Sequence of chain 9.E:
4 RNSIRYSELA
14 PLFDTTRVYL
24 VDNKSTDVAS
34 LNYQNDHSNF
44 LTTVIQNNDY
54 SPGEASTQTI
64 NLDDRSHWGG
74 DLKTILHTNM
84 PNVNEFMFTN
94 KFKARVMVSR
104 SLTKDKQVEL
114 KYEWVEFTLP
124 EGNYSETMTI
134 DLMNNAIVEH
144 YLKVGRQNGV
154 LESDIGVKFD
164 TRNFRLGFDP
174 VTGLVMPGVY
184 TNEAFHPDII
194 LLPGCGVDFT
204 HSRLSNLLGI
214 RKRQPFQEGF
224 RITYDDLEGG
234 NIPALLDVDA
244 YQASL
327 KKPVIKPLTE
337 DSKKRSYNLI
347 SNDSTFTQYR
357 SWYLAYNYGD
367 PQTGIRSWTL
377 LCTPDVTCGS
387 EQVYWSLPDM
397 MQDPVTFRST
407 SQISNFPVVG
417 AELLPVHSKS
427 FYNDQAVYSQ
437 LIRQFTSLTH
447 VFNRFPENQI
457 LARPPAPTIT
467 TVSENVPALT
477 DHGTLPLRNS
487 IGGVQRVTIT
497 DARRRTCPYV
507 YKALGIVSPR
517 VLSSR

Binding-site contacts:
Ligand atom CZ contacts residue ASP172 of chain 9.A at 3.8 Å.
Ligand atom O contacts residue ARG149 of chain 9.E at 2.6 Å (salt-bridge).
Ligand atom CD1 contacts residue PRO180 of chain 9.A at 3.5 Å (hydrophobic).
Ligand atom CG contacts residue TYR244 of chain 9.A at 3.1 Å (hydrophobic).
Ligand atom CG contacts residue PRO452 of chain 9.E at 3.5 Å (hydrophobic).
Ligand atom CB contacts residue LYS339 of chain 9.E at 2.9 Å.
Ligand atom OD1 contacts residue GLU155 of chain 9.E at 3.8 Å.
Ligand atom OD1 contacts residue LYS339 of chain 9.E at 2.9 Å (salt-bridge).
Ligand atom CZ contacts residue THR445 of chain 9.E at 3.4 Å.
Ligand atom CE1 contacts residue THR445 of chain 9.E at 3.3 Å.
Ligand atom CE1 contacts residue PRO180 of chain 9.A at 3.2 Å (hydrophobic).
Ligand atom CA contacts residue GLU155 of chain 9.E at 3.9 Å.
Ligand atom CE2 contacts residue HIS446 of chain 9.E at 3.5 Å.
Ligand atom CG1 contacts residue ARG450 of chain 9.E at 3.4 Å.
Ligand atom CG contacts residue ARG450 of chain 9.E at 3.5 Å.
Ligand atom C contacts residue HIS446 of chain 9.E at 3.4 Å.
Ligand atom C contacts residue ARG149 of chain 9.E at 3.8 Å.
Ligand atom CA contacts residue LYS339 of chain 9.E at 3.1 Å.
Ligand atom CG2 contacts residue LEU145 of chain 9.E at 3.8 Å (hydrophobic).
Ligand atom CE2 contacts residue MET179 of chain 9.A at 3.7 Å (hydrophobic).
Ligand atom CG1 contacts residue GLU155 of chain 9.E at 3.8 Å.
Ligand atom CB contacts residue ARG450 of chain 9.E at 3.6 Å.
Ligand atom O contacts residue ARG450 of chain 9.E at 3.3 Å (salt-bridge).
Ligand atom CE1 contacts residue ARG149 of chain 9.E at 3.6 Å.
Ligand atom CB contacts residue PRO452 of chain 9.E at 3.9 Å (hydrophobic).
Ligand atom CG2 contacts residue GLU155 of chain 9.E at 3.7 Å.
Ligand atom OH contacts residue THR445 of chain 9.E at 3.2 Å.
Ligand atom OH contacts residue HIS446 of chain 9.E at 3.1 Å (h-bond).
Ligand atom CZ contacts residue ARG149 of chain 9.E at 3.8 Å.
Ligand atom OD2 contacts residue LYS339 of chain 9.E at 3.6 Å.
Ligand atom CG contacts residue GLU155 of chain 9.E at 3.8 Å.
Ligand atom CG contacts residue LYS339 of chain 9.E at 3.8 Å.
Ligand atom OH contacts residue LEU239 of chain 9.A at 3.7 Å.
Ligand atom CD contacts residue ARG450 of chain 9.E at 2.9 Å.
Ligand atom CZ contacts residue HIS446 of chain 9.E at 3.7 Å.
Ligand atom CG1 contacts residue PHE451 of chain 9.E at 3.4 Å (hydrophobic).
Ligand atom OH contacts residue MET179 of chain 9.A at 3.4 Å (h-bond).
Ligand atom O contacts residue HIS446 of chain 9.E at 2.8 Å.
Ligand atom CB contacts residue GLN245 of chain 9.A at 3.6 Å.
Ligand atom ND2 contacts residue GLU155 of chain 9.E at 3.1 Å (salt-bridge).

This protein binds this small molecule.
Small molecule (SMILES): CC(C)[C@H](NC(=O)[C@@H]1CCCN1C(=O)[C@H](CC(N)=O)NC(=O)[C@H](Cc1ccccc1)NC(=O)[C@@H](N)[C@@H](C)O)C(=O)N[C@@H](Cc1ccc(O)cc1)C(=O)N1CCC[C@H]1C(=O)N[C@@H](Cc1ccc(O)cc1)C(=O)N[C@@H](CC(=O)O)C(=O)N[C@H](C=O)[C@@H](C)O

Sequence of chain 9.A:
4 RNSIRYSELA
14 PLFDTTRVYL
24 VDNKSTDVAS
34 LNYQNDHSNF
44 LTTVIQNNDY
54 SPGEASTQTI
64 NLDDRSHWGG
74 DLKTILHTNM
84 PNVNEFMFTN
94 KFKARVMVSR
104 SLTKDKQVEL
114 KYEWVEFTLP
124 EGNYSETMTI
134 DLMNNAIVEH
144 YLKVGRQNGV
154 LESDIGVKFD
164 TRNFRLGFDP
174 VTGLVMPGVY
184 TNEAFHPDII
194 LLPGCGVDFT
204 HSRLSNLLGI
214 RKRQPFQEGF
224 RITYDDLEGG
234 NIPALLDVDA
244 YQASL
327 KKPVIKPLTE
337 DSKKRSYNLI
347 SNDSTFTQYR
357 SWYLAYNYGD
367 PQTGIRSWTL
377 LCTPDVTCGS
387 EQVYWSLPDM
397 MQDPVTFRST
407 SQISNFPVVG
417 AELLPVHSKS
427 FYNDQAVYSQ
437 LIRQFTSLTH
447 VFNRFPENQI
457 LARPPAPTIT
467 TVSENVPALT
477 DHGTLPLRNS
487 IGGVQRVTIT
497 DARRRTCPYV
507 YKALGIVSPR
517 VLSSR